A protein and the small-molecule ligand that binds it are described below.
Small molecule (SMILES): Nc1ccn([C@H]2C[C@H](O)[C@@H](COP(=O)(O)NP(=O)(O)OP(=O)(O)O)O2)c(=O)n1

Binding-site contacts:
Ligand atom O1A contacts residue ASP101 of chain 1.I at 3.1 Å (salt-bridge).
Ligand atom N1 contacts residue HIS109 of chain 1.I at 3.3 Å.
Ligand atom O4' contacts residue ARG58 of chain 1.I at 3.2 Å (salt-bridge).
Ligand atom PG contacts residue LYS206 of chain 1.I at 3.6 Å.
Ligand atom C6 contacts residue HIS109 of chain 1.I at 3.2 Å.
Ligand atom O2 contacts residue LEU44 of chain 1.I at 3.5 Å.
Ligand atom O3G contacts residue ARG260 of chain 1.I at 3.0 Å (salt-bridge).
Ligand atom O3' contacts residue ASP213 of chain 1.I at 2.5 Å (salt-bridge).
Ligand atom PB contacts residue ASP205 of chain 1.I at 3.5 Å.
Ligand atom O2A contacts residue ASP101 of chain 1.I at 3.2 Å (salt-bridge).
Ligand atom O1G contacts residue LYS206 of chain 1.I at 2.9 Å (salt-bridge).
Ligand atom O2G contacts residue LYS206 of chain 1.I at 3.1 Å.
Ligand atom O2A contacts residue ARG58 of chain 1.I at 3.4 Å (salt-bridge).
Ligand atom O2A contacts residue HIS104 of chain 1.I at 2.9 Å (h-bond).
Ligand atom O5' contacts residue HIS109 of chain 1.I at 2.8 Å (h-bond).
Ligand atom O2A contacts residue MG1 of chain 1.XB at 3.0 Å.
Ligand atom N4 contacts residue GLN269 of chain 1.I at 3.3 Å (h-bond).
Ligand atom O3' contacts residue GLN43 of chain 1.I at 3.4 Å (h-bond).
Ligand atom PB contacts residue MG1 of chain 1.YB at 3.5 Å.
Ligand atom O1B contacts residue ASP205 of chain 1.I at 3.5 Å (salt-bridge).
Ligand atom O2A contacts residue HIS109 of chain 1.I at 3.5 Å (h-bond).
Ligand atom PA contacts residue ARG58 of chain 1.I at 3.4 Å.
Ligand atom O2G contacts residue TYR209 of chain 1.I at 2.7 Å (h-bond).
Ligand atom C5 contacts residue HIS109 of chain 1.I at 3.5 Å.
Ligand atom C3' contacts residue ASP213 of chain 1.I at 3.4 Å.
Ligand atom O2G contacts residue ARG260 of chain 1.I at 3.0 Å (salt-bridge).
Ligand atom N3A contacts residue ASP205 of chain 1.I at 2.7 Å (salt-bridge).
Ligand atom O1A contacts residue FE1 of chain 1.WB at 2.2 Å.
Ligand atom O3' contacts residue LEU44 of chain 1.I at 3.5 Å.
Ligand atom O1A contacts residue HIS61 of chain 1.I at 3.3 Å (h-bond).
Ligand atom O2A contacts residue HIS127 of chain 1.I at 3.1 Å (h-bond).
Ligand atom N3A contacts residue MG1 of chain 1.XB at 3.3 Å.
Ligand atom O4' contacts residue HIS109 of chain 1.I at 3.2 Å.
Ligand atom O1B contacts residue MG1 of chain 1.YB at 2.2 Å.
Ligand atom C3' contacts residue TYR209 of chain 1.I at 3.5 Å (hydrophobic).
Ligand atom PA contacts residue FE1 of chain 1.WB at 3.3 Å.
Ligand atom O1A contacts residue ASP205 of chain 1.I at 3.4 Å (salt-bridge).
Ligand atom PG contacts residue MG1 of chain 1.YB at 3.6 Å.
Ligand atom O1G contacts residue MG1 of chain 1.YB at 2.2 Å.
Ligand atom O1A contacts residue ARG58 of chain 1.I at 2.6 Å (salt-bridge).

Sequence of chain 1.I:
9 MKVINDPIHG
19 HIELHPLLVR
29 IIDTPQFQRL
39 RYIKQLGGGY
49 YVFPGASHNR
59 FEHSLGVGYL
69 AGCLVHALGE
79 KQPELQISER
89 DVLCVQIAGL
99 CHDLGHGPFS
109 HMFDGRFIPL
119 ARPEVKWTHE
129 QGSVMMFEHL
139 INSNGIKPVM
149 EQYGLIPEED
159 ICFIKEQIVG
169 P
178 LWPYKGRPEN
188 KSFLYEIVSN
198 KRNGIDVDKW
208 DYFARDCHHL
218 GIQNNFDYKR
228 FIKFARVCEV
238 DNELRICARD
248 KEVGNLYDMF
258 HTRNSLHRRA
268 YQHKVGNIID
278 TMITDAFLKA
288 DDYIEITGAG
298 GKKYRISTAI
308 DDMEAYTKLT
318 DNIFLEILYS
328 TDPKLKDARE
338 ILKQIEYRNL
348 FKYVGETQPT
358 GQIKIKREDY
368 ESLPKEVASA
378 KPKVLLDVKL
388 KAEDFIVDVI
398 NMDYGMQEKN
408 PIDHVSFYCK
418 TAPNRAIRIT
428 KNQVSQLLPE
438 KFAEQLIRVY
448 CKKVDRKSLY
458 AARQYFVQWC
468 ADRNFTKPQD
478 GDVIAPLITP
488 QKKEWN